Sequence of chain 1.B:
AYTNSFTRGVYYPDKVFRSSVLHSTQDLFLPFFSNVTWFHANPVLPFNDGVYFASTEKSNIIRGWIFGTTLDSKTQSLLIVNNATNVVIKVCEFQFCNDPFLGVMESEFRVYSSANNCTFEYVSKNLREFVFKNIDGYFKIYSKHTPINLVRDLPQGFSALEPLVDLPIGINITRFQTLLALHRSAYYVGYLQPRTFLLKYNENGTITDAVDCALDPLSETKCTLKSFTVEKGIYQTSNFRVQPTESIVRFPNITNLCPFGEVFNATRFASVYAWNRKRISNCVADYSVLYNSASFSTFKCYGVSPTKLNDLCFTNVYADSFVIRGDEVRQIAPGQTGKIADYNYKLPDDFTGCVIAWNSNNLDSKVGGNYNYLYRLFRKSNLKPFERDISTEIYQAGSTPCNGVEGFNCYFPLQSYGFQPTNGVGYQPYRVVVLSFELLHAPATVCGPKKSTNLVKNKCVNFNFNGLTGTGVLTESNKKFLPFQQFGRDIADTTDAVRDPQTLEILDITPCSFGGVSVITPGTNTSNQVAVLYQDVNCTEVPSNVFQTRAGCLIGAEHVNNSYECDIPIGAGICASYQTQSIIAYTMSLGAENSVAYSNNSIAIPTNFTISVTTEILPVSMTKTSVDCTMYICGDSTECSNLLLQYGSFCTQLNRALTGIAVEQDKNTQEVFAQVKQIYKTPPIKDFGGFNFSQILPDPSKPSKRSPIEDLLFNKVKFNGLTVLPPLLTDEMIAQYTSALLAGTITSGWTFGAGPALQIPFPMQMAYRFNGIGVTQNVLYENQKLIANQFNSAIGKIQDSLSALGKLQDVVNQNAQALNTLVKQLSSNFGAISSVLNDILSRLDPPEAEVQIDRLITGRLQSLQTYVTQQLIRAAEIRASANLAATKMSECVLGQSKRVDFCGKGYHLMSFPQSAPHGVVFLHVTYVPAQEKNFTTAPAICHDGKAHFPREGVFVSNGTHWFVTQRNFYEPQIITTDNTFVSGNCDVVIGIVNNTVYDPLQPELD

Binding-site contacts:
Ligand atom C8 contacts residue GLN580 of chain 1.B at 4.2 Å.
Ligand atom O5 contacts residue ASN331 of chain 1.B at 2.4 Å (h-bond).
Ligand atom N2 contacts residue GLN580 of chain 1.B at 3.5 Å (h-bond).
Ligand atom N2 contacts residue ASN331 of chain 1.B at 2.9 Å (h-bond).
Ligand atom C2 contacts residue ASN331 of chain 1.B at 2.5 Å.
Ligand atom C3 contacts residue ASN331 of chain 1.B at 3.8 Å.
Ligand atom C5 contacts residue ASN331 of chain 1.B at 3.7 Å.
Ligand atom C7 contacts residue GLN580 of chain 1.B at 4.3 Å.
Ligand atom O6 contacts residue ASN331 of chain 1.B at 4.1 Å.
Ligand atom C2 contacts residue GLN580 of chain 1.B at 4.3 Å.
Ligand atom C1 contacts residue ASN331 of chain 1.B at 1.5 Å.
Ligand atom C1 contacts residue GLN580 of chain 1.B at 4.1 Å.
Ligand atom C7 contacts residue ASN331 of chain 1.B at 4.0 Å.
Ligand atom C4 contacts residue ASN331 of chain 1.B at 4.3 Å.
Ligand atom C8 contacts residue LEU582 of chain 1.B at 3.3 Å (hydrophobic).

A protein and the small-molecule ligand that binds it are described below.
Small molecule (SMILES): CC(=O)N[C@H]1[C@H](O[C@H]2[C@H](O)[C@@H](NC(C)=O)CO[C@@H]2CO)O[C@H](CO)[C@@H](O)[C@@H]1O